Binding-site contacts:
Ligand atom C5 contacts residue LYS42 of chain 1.H at 3.8 Å.
Ligand atom C2 contacts residue ASN60 of chain 1.H at 2.4 Å.
Ligand atom O5 contacts residue ILE44 of chain 1.H at 4.5 Å.
Ligand atom C1 contacts residue ASN60 of chain 1.H at 1.4 Å.
Ligand atom C4 contacts residue LYS42 of chain 1.H at 4.0 Å.
Ligand atom C1 contacts residue LYS42 of chain 1.H at 4.3 Å.
Ligand atom C5 contacts residue ASN60 of chain 1.H at 3.7 Å.
Ligand atom C8 contacts residue TYR17 of chain 1.H at 3.4 Å (hydrophobic).
Ligand atom O6 contacts residue GLN37 of chain 1.H at 4.3 Å.
Ligand atom C6 contacts residue ILE44 of chain 1.H at 4.1 Å (hydrophobic).
Ligand atom N2 contacts residue ASN60 of chain 1.H at 2.8 Å (h-bond).
Ligand atom C1 contacts residue ASN57 of chain 1.H at 3.6 Å.
Ligand atom O6 contacts residue ILE44 of chain 1.H at 3.5 Å.
Ligand atom O5 contacts residue ASN60 of chain 1.H at 2.4 Å (h-bond).
Ligand atom O5 contacts residue LYS42 of chain 1.H at 3.4 Å.
Ligand atom O6 contacts residue TYR17 of chain 1.H at 4.2 Å.
Ligand atom C6 contacts residue LYS42 of chain 1.H at 3.5 Å.
Ligand atom C5 contacts residue ASN57 of chain 1.H at 4.3 Å.
Ligand atom C7 contacts residue ASN60 of chain 1.H at 3.2 Å.
Ligand atom N2 contacts residue ASN57 of chain 1.H at 3.9 Å.
Ligand atom C3 contacts residue ASN57 of chain 1.H at 4.4 Å.
Ligand atom C8 contacts residue PRO16 of chain 1.H at 4.0 Å (hydrophobic).
Ligand atom O7 contacts residue ASN60 of chain 1.H at 3.3 Å (h-bond).
Ligand atom C2 contacts residue ASN57 of chain 1.H at 4.2 Å.
Ligand atom C4 contacts residue ASN60 of chain 1.H at 4.2 Å.
Ligand atom C8 contacts residue ASN60 of chain 1.H at 4.4 Å.
Ligand atom C3 contacts residue ASN60 of chain 1.H at 3.8 Å.

Sequence of chain 1.H:
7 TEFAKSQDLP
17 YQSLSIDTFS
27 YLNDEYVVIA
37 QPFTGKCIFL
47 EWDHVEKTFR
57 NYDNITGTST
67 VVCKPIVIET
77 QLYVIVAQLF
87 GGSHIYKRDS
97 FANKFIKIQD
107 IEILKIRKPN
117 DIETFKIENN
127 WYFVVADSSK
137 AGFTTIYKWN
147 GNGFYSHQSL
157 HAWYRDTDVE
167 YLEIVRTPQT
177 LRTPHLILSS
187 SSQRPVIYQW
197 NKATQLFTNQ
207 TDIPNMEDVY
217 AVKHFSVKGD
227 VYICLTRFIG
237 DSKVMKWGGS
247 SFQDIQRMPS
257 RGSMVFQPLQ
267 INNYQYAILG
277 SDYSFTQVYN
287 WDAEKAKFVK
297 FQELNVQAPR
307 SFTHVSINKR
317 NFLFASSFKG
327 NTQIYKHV

This protein binds this small molecule.
Small molecule (SMILES): CC(=O)N[C@H]1[C@H](O[C@H]2[C@H](O)[C@@H](NC(C)=O)CO[C@@H]2CO)O[C@H](CO)[C@@H](O)[C@@H]1O